The small molecule below binds the protein below.
Small molecule (SMILES): CC(=O)N[C@H]1[C@H](O[C@H]2[C@H](O)[C@@H](NC(C)=O)CO[C@@H]2CO)O[C@H](CO)[C@@H](O)[C@@H]1O

Sequence of chain 1.B:
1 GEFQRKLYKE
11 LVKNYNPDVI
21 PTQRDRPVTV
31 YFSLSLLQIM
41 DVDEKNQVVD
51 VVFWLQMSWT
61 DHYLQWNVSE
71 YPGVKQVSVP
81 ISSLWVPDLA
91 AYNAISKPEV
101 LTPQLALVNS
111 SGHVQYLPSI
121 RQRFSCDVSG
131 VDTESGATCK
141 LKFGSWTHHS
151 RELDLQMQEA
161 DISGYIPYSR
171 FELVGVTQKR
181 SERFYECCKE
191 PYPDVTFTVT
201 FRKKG

Binding-site contacts:
Ligand atom O6 contacts residue HIS113 of chain 1.B at 4.2 Å.
Ligand atom C8 contacts residue SER111 of chain 1.B at 3.7 Å.
Ligand atom C7 contacts residue SER110 of chain 1.B at 4.2 Å.
Ligand atom C3 contacts residue ASN109 of chain 1.B at 4.0 Å.
Ligand atom N2 contacts residue SER111 of chain 1.B at 3.0 Å (h-bond).
Ligand atom C4 contacts residue ASN109 of chain 1.B at 4.1 Å.
Ligand atom C1 contacts residue HIS113 of chain 1.B at 4.0 Å.
Ligand atom O5 contacts residue HIS113 of chain 1.B at 3.5 Å.
Ligand atom O5 contacts residue SER111 of chain 1.B at 4.5 Å.
Ligand atom N2 contacts residue ASN109 of chain 1.B at 3.5 Å (h-bond).
Ligand atom C3 contacts residue SER111 of chain 1.B at 4.4 Å.
Ligand atom C5 contacts residue ASN109 of chain 1.B at 3.4 Å.
Ligand atom C5 contacts residue HIS113 of chain 1.B at 3.8 Å.
Ligand atom C6 contacts residue ASN109 of chain 1.B at 4.3 Å.
Ligand atom C8 contacts residue HIS113 of chain 1.B at 3.9 Å.
Ligand atom C1 contacts residue SER111 of chain 1.B at 3.5 Å.
Ligand atom C7 contacts residue ASN109 of chain 1.B at 4.1 Å.
Ligand atom C2 contacts residue SER111 of chain 1.B at 3.8 Å.
Ligand atom C7 contacts residue SER111 of chain 1.B at 3.9 Å.
Ligand atom C1 contacts residue ASN109 of chain 1.B at 1.4 Å.
Ligand atom C2 contacts residue ASN109 of chain 1.B at 2.8 Å.
Ligand atom C6 contacts residue HIS113 of chain 1.B at 3.4 Å.
Ligand atom O5 contacts residue ASN109 of chain 1.B at 2.0 Å (h-bond).
Ligand atom C8 contacts residue SER110 of chain 1.B at 3.1 Å.
Ligand atom O7 contacts residue ASN109 of chain 1.B at 4.4 Å.